Sequence of chain 1.A:
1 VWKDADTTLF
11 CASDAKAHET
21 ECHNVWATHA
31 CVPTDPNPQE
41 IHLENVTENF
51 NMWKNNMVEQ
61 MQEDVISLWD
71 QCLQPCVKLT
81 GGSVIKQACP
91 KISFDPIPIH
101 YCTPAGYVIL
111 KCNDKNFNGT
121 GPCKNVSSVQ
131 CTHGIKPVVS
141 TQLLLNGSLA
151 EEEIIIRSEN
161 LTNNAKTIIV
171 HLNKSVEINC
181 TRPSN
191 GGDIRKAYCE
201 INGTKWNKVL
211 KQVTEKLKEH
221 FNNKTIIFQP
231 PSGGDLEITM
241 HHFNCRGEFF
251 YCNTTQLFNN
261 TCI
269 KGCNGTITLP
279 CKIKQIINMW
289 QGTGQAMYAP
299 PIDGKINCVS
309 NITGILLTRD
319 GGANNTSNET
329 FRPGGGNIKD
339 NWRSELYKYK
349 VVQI

Binding-site contacts:
Ligand atom O5 contacts residue ASN179 of chain 1.A at 2.3 Å (h-bond).
Ligand atom O5 contacts residue GLU200 of chain 1.A at 3.8 Å.
Ligand atom C1 contacts residue ASN179 of chain 1.A at 1.4 Å.
Ligand atom O6 contacts residue TYR198 of chain 1.A at 3.8 Å.
Ligand atom C1 contacts residue ASN305 of chain 1.A at 4.2 Å.
Ligand atom O7 contacts residue ASN179 of chain 1.A at 3.3 Å (h-bond).
Ligand atom O5 contacts residue THR181 of chain 1.A at 4.4 Å.
Ligand atom O6 contacts residue GLU200 of chain 1.A at 3.8 Å.
Ligand atom O4 contacts residue LYS303 of chain 1.A at 4.4 Å.
Ligand atom C7 contacts residue ASN179 of chain 1.A at 3.3 Å.
Ligand atom C3 contacts residue ASN179 of chain 1.A at 3.8 Å.
Ligand atom C8 contacts residue GLU177 of chain 1.A at 4.0 Å.
Ligand atom C7 contacts residue VAL307 of chain 1.A at 4.2 Å (hydrophobic).
Ligand atom N2 contacts residue ASN179 of chain 1.A at 2.9 Å (h-bond).
Ligand atom C4 contacts residue ASN179 of chain 1.A at 4.2 Å.
Ligand atom C8 contacts residue ASN179 of chain 1.A at 4.5 Å.
Ligand atom C8 contacts residue VAL307 of chain 1.A at 3.8 Å (hydrophobic).
Ligand atom C6 contacts residue GLU200 of chain 1.A at 4.4 Å.
Ligand atom O7 contacts residue GLU177 of chain 1.A at 4.3 Å.
Ligand atom N2 contacts residue VAL307 of chain 1.A at 4.1 Å.
Ligand atom C5 contacts residue ASN179 of chain 1.A at 3.6 Å.
Ligand atom O6 contacts residue THR181 of chain 1.A at 4.1 Å.
Ligand atom C2 contacts residue ASN179 of chain 1.A at 2.5 Å.

This protein binds this small molecule.
Small molecule (SMILES): CC(=O)N[C@@H]1[C@@H](O)[C@H](O)[C@@H](CO)O[C@H]1O